Binding-site contacts:
Ligand atom C3 contacts residue HIS160 of chain 2.B at 3.6 Å.
Ligand atom C25 contacts residue HIS115 of chain 2.B at 3.7 Å.
Ligand atom C20 contacts residue GLU114 of chain 2.B at 3.3 Å.
Ligand atom C1 contacts residue SER51 of chain 2.B at 3.8 Å.
Ligand atom C1 contacts residue ASP175 of chain 2.B at 3.5 Å.
Ligand atom C20 contacts residue VAL66 of chain 2.B at 3.7 Å (hydrophobic).
Ligand atom C20 contacts residue VAL116 of chain 2.B at 3.6 Å (hydrophobic).
Ligand atom C1 contacts residue VAL53 of chain 2.B at 3.8 Å (hydrophobic).
Ligand atom C5 contacts residue HIS160 of chain 2.B at 3.8 Å.
Ligand atom C14 contacts residue MET163 of chain 2.B at 3.7 Å (hydrophobic).
Ligand atom C9 contacts residue ASP175 of chain 2.B at 3.8 Å.
Ligand atom C11 contacts residue ASP175 of chain 2.B at 3.3 Å.
Ligand atom C23 contacts residue VAL116 of chain 2.B at 3.4 Å (hydrophobic).
Ligand atom N16 contacts residue VAL66 of chain 2.B at 3.6 Å.
Ligand atom C23 contacts residue ASN118 of chain 2.B at 3.9 Å.
Ligand atom N8 contacts residue ASP175 of chain 2.B at 3.1 Å (salt-bridge).
Ligand atom N18 contacts residue VAL66 of chain 2.B at 3.8 Å.
Ligand atom N12 contacts residue MET163 of chain 2.B at 3.8 Å.
Ligand atom C25 contacts residue VAL116 of chain 2.B at 3.4 Å (hydrophobic).
Ligand atom C7 contacts residue HIS160 of chain 2.B at 3.8 Å.
Ligand atom C7 contacts residue VAL53 of chain 2.B at 3.8 Å (hydrophobic).
Ligand atom C20 contacts residue ILE95 of chain 2.B at 3.8 Å (hydrophobic).
Ligand atom C25 contacts residue ASN118 of chain 2.B at 3.9 Å.
Ligand atom C24 contacts residue LEU45 of chain 2.B at 3.8 Å (hydrophobic).
Ligand atom N21 contacts residue VAL66 of chain 2.B at 3.5 Å.
Ligand atom C13 contacts residue MET163 of chain 2.B at 3.5 Å (hydrophobic).
Ligand atom C11 contacts residue LYS68 of chain 2.B at 3.0 Å.
Ligand atom C4 contacts residue HIS160 of chain 2.B at 3.4 Å.
Ligand atom C1 contacts residue GLY48 of chain 2.B at 3.7 Å.
Ligand atom C9 contacts residue LYS68 of chain 2.B at 3.8 Å.
Ligand atom N21 contacts residue VAL116 of chain 2.B at 3.0 Å (h-bond).
Ligand atom N18 contacts residue MET163 of chain 2.B at 3.7 Å.
Ligand atom C15 contacts residue MET163 of chain 2.B at 3.9 Å (hydrophobic).
Ligand atom C2 contacts residue HIS160 of chain 2.B at 3.6 Å.
Ligand atom C3 contacts residue VAL53 of chain 2.B at 3.7 Å (hydrophobic).
Ligand atom C17 contacts residue VAL66 of chain 2.B at 3.8 Å (hydrophobic).
Ligand atom C6 contacts residue ILE174 of chain 2.B at 3.7 Å (hydrophobic).
Ligand atom C5 contacts residue VAL53 of chain 2.B at 3.8 Å (hydrophobic).
Ligand atom N22 contacts residue VAL116 of chain 2.B at 2.8 Å (h-bond).
Ligand atom C2 contacts residue VAL53 of chain 2.B at 3.5 Å (hydrophobic).

Sequence of chain 2.B:
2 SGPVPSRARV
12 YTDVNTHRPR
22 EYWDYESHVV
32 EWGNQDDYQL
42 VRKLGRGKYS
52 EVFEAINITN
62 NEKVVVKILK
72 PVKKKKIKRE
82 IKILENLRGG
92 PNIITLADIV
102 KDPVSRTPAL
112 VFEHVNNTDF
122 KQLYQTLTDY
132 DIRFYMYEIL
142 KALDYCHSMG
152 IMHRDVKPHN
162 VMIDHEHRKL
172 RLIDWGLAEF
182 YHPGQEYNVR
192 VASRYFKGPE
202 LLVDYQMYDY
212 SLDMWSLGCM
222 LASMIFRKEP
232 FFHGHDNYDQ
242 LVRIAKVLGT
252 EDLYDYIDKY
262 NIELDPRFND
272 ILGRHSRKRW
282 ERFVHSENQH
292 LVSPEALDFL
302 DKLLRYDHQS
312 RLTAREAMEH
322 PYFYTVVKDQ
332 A

The small molecule below binds the protein below.
Small molecule (SMILES): CC(=O)Nc1cc(Nc2cc(NC3CC3)n3nccc3n2)ccc1C